Sequence of chain 1.A:
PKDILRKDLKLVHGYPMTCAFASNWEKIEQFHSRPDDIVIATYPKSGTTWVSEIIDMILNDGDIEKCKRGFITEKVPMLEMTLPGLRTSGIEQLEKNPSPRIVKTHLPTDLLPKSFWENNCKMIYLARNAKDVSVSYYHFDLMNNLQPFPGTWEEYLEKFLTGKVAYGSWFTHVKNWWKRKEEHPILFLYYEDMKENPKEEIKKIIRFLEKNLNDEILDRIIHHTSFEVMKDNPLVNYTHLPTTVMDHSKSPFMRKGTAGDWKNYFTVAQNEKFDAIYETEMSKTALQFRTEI

A protein and the small-molecule ligand that binds it are described below.
Small molecule (SMILES): Nc1ncnc2c1ncn2[C@@H]1O[C@H](COP(=O)(O)O)[C@@H](OP(=O)(O)O)[C@H]1O

Binding-site contacts:
Ligand atom P2 contacts residue THR53 of chain 1.A at 3.6 Å.
Ligand atom O1P contacts residue ARG133 of chain 1.A at 2.9 Å (salt-bridge).
Ligand atom C8 contacts residue MET259 of chain 1.A at 3.5 Å (hydrophobic).
Ligand atom O5' contacts residue GLY52 of chain 1.A at 3.3 Å (h-bond).
Ligand atom O5P contacts residue SER51 of chain 1.A at 3.2 Å (h-bond).
Ligand atom O5P contacts residue LYS50 of chain 1.A at 3.3 Å (salt-bridge).
Ligand atom O2P contacts residue GLY262 of chain 1.A at 2.8 Å (h-bond).
Ligand atom N7 contacts residue MET259 of chain 1.A at 3.6 Å (h-bond).
Ligand atom O6P contacts residue THR54 of chain 1.A at 2.6 Å (h-bond).
Ligand atom N6 contacts residue THR230 of chain 1.A at 2.8 Å (h-bond).
Ligand atom O1P contacts residue ARG260 of chain 1.A at 3.2 Å (salt-bridge).
Ligand atom O1P contacts residue SER141 of chain 1.A at 3.6 Å.
Ligand atom P1 contacts residue SER141 of chain 1.A at 3.4 Å.
Ligand atom O4P contacts residue PHE258 of chain 1.A at 3.2 Å.
Ligand atom N1 contacts residue TRP55 of chain 1.A at 3.3 Å.
Ligand atom O4P contacts residue LYS50 of chain 1.A at 2.9 Å (salt-bridge).
Ligand atom O5P contacts residue THR53 of chain 1.A at 2.4 Å (h-bond).
Ligand atom O2' contacts residue PHE232 of chain 1.A at 3.5 Å.
Ligand atom O3P contacts residue SER141 of chain 1.A at 2.5 Å (h-bond).
Ligand atom N6 contacts residue PHE232 of chain 1.A at 3.5 Å (h-bond).
Ligand atom N6 contacts residue TRP55 of chain 1.A at 3.3 Å.
Ligand atom C2 contacts residue TYR196 of chain 1.A at 3.4 Å (hydrophobic).
Ligand atom N6 contacts residue SER231 of chain 1.A at 3.5 Å.
Ligand atom O2' contacts residue ARG260 of chain 1.A at 3.3 Å (salt-bridge).
Ligand atom O2P contacts residue LYS261 of chain 1.A at 2.8 Å (salt-bridge).
Ligand atom O6P contacts residue THR53 of chain 1.A at 3.5 Å (h-bond).
Ligand atom N6 contacts residue MET235 of chain 1.A at 3.3 Å (h-bond).
Ligand atom O5P contacts residue GLY52 of chain 1.A at 3.2 Å (h-bond).
Ligand atom O5' contacts residue SER51 of chain 1.A at 3.6 Å.
Ligand atom O2P contacts residue ARG260 of chain 1.A at 3.4 Å.
Ligand atom O6P contacts residue PHE258 of chain 1.A at 3.6 Å.
Ligand atom C2 contacts residue TRP55 of chain 1.A at 3.6 Å (hydrophobic).
Ligand atom O3' contacts residue SER141 of chain 1.A at 3.4 Å (h-bond).
Ligand atom N3 contacts residue GLY262 of chain 1.A at 3.6 Å.
Ligand atom O5' contacts residue LYS50 of chain 1.A at 3.4 Å.
Ligand atom C2 contacts residue GLY262 of chain 1.A at 3.6 Å.
Ligand atom N3 contacts residue TYR196 of chain 1.A at 2.8 Å (h-bond).
Ligand atom C6 contacts residue TRP55 of chain 1.A at 3.5 Å (hydrophobic).
Ligand atom O3P contacts residue ARG260 of chain 1.A at 3.1 Å (salt-bridge).
Ligand atom O3' contacts residue ARG133 of chain 1.A at 3.2 Å (salt-bridge).